Binding-site contacts:
Ligand atom N3 contacts residue SO41 of chain 1.I at 3.2 Å (h-bond).
Ligand atom C1 contacts residue LEU206 of chain 1.A at 3.6 Å (hydrophobic).
Ligand atom C2 contacts residue LEU206 of chain 1.A at 3.9 Å (hydrophobic).
Ligand atom C4 contacts residue SO41 of chain 1.I at 3.9 Å.
Ligand atom C1 contacts residue HIS97 of chain 1.A at 4.0 Å.
Ligand atom N1 contacts residue SO41 of chain 1.I at 3.8 Å.
Ligand atom S2 contacts residue GLN95 of chain 1.A at 3.8 Å.
Ligand atom C2 contacts residue THR208 of chain 1.A at 4.0 Å.
Ligand atom C3 contacts residue GLN95 of chain 1.A at 3.3 Å.
Ligand atom N1 contacts residue HIS97 of chain 1.A at 3.2 Å (h-bond).
Ligand atom S2 contacts residue LEU206 of chain 1.A at 3.6 Å.
Ligand atom N3 contacts residue LEU206 of chain 1.A at 3.6 Å.
Ligand atom O2 contacts residue HIS97 of chain 1.A at 3.2 Å.
Ligand atom S2 contacts residue HIS97 of chain 1.A at 3.8 Å.
Ligand atom C1 contacts residue SO41 of chain 1.I at 3.1 Å.
Ligand atom O2 contacts residue VAL124 of chain 1.A at 3.7 Å.
Ligand atom N2 contacts residue LEU206 of chain 1.A at 4.0 Å.
Ligand atom O1 contacts residue TRP217 of chain 1.A at 3.6 Å.
Ligand atom O1 contacts residue LEU206 of chain 1.A at 3.4 Å.
Ligand atom O1 contacts residue ZN1 of chain 1.F at 4.0 Å.
Ligand atom O2 contacts residue VAL147 of chain 1.A at 3.8 Å.
Ligand atom C4 contacts residue GLN95 of chain 1.A at 3.6 Å.
Ligand atom O2 contacts residue ZN1 of chain 1.F at 3.0 Å.
Ligand atom S1 contacts residue HIS97 of chain 1.A at 3.8 Å.
Ligand atom N2 contacts residue SO41 of chain 1.I at 3.1 Å (h-bond).
Ligand atom O3 contacts residue GLN95 of chain 1.A at 2.8 Å (h-bond).
Ligand atom S1 contacts residue THR207 of chain 1.A at 3.8 Å.
Ligand atom N2 contacts residue THR208 of chain 1.A at 2.8 Å (h-bond).
Ligand atom S2 contacts residue SO41 of chain 1.I at 3.0 Å (h-bond).
Ligand atom N1 contacts residue THR207 of chain 1.A at 2.9 Å (h-bond).
Ligand atom N1 contacts residue HIS99 of chain 1.A at 3.4 Å (h-bond).
Ligand atom O2 contacts residue HIS122 of chain 1.A at 3.5 Å (h-bond).
Ligand atom O1 contacts residue THR207 of chain 1.A at 2.9 Å (h-bond).
Ligand atom N4 contacts residue SO41 of chain 1.I at 3.9 Å.
Ligand atom N3 contacts residue THR208 of chain 1.A at 3.1 Å (h-bond).
Ligand atom S1 contacts residue ZN1 of chain 1.F at 3.0 Å.
Ligand atom C2 contacts residue SO41 of chain 1.I at 3.0 Å.
Ligand atom N1 contacts residue ZN1 of chain 1.F at 1.9 Å.
Ligand atom N3 contacts residue THR207 of chain 1.A at 3.6 Å (h-bond).
Ligand atom N1 contacts residue HIS122 of chain 1.A at 3.5 Å (h-bond).

Sequence of chain 1.A:
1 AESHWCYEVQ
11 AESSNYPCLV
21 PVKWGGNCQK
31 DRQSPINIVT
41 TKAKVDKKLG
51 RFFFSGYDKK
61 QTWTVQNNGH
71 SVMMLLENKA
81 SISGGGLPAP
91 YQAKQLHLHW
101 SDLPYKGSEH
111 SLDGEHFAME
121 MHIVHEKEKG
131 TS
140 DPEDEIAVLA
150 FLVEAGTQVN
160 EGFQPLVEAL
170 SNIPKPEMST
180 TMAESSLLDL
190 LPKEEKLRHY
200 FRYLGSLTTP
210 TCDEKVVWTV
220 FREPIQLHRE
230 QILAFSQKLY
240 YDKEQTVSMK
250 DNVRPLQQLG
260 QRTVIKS

The protein below binds the small molecule below.
Small molecule (SMILES): CC(=O)Nc1nnc(S(N)(=O)=O)s1